The protein below binds the small molecule below.
Small molecule (SMILES): CC(=O)N[C@@H]1[C@@H](O)[C@H](O)[C@@H](CO)O[C@H]1O

Binding-site contacts:
Ligand atom C8 contacts residue ASN61 of chain 1.B at 4.4 Å.
Ligand atom C1 contacts residue ASN61 of chain 1.B at 1.4 Å.
Ligand atom C5 contacts residue ASN61 of chain 1.B at 3.6 Å.
Ligand atom C7 contacts residue ASN61 of chain 1.B at 3.3 Å.
Ligand atom C4 contacts residue ASN61 of chain 1.B at 4.2 Å.
Ligand atom C3 contacts residue ASN61 of chain 1.B at 3.7 Å.
Ligand atom N2 contacts residue ASN61 of chain 1.B at 2.9 Å (h-bond).
Ligand atom O5 contacts residue ASN61 of chain 1.B at 2.4 Å (h-bond).
Ligand atom O7 contacts residue ASN61 of chain 1.B at 3.4 Å (h-bond).
Ligand atom C2 contacts residue ASN61 of chain 1.B at 2.3 Å.

Sequence of chain 1.B:
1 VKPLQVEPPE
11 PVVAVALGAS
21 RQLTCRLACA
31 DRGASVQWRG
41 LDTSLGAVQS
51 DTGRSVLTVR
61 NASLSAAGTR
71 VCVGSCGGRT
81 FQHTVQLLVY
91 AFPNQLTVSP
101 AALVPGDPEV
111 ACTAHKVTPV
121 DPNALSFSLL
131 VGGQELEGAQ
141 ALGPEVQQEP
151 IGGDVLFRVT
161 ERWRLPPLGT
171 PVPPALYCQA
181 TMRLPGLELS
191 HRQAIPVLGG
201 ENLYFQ